A small-molecule ligand and the protein it binds are described below.
Small molecule (SMILES): O=c1[nH]c(=O)c2[nH+]cn([C@@H]3O[C@H](COP(=O)(O)O)[C@@H](O)[C@H]3O)c2[nH]1

Sequence of chain 3.B:
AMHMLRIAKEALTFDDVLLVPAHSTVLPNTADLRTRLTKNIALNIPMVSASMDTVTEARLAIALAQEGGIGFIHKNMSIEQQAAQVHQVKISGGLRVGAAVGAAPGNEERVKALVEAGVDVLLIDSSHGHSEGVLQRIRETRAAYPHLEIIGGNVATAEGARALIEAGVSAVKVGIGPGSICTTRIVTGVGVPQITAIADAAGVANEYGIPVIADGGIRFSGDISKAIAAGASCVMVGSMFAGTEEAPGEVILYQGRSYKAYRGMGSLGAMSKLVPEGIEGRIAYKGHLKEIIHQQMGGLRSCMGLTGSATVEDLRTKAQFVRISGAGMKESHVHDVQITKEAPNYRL

Binding-site contacts:
Ligand atom O2P contacts residue GLY181 of chain 3.B at 3.3 Å.
Ligand atom N3 contacts residue CYS184 of chain 3.B at 3.1 Å.
Ligand atom N7 contacts residue MET267 of chain 3.B at 2.9 Å (h-bond).
Ligand atom N7 contacts residue ILE183 of chain 3.B at 3.5 Å.
Ligand atom O6 contacts residue GLY268 of chain 3.B at 2.7 Å (h-bond).
Ligand atom N1 contacts residue GLU294 of chain 3.B at 2.8 Å (salt-bridge).
Ligand atom N7 contacts residue GLY266 of chain 3.B at 3.6 Å.
Ligand atom O6 contacts residue MET267 of chain 3.B at 3.3 Å (h-bond).
Ligand atom O2P contacts residue SER182 of chain 3.B at 2.9 Å (h-bond).
Ligand atom O3P contacts residue TYR264 of chain 3.B at 2.7 Å (h-bond).
Ligand atom C5 contacts residue NAD1 of chain 3.H at 3.6 Å.
Ligand atom O6 contacts residue GLY266 of chain 3.B at 3.4 Å.
Ligand atom O5' contacts residue GLY181 of chain 3.B at 3.4 Å.
Ligand atom C2 contacts residue CYS184 of chain 3.B at 2.8 Å (hydrophobic).
Ligand atom O5' contacts residue GLY218 of chain 3.B at 3.6 Å.
Ligand atom O2 contacts residue NAD1 of chain 3.H at 3.3 Å.
Ligand atom O3' contacts residue ASP217 of chain 3.B at 2.6 Å (salt-bridge).
Ligand atom O3' contacts residue ALA52 of chain 3.B at 3.3 Å.
Ligand atom O1P contacts residue SER241 of chain 3.B at 3.5 Å (h-bond).
Ligand atom C5 contacts residue ILE183 of chain 3.B at 3.6 Å (hydrophobic).
Ligand atom C2 contacts residue NAD1 of chain 3.H at 3.3 Å.
Ligand atom O3P contacts residue SER182 of chain 3.B at 2.7 Å (h-bond).
Ligand atom O6 contacts residue GLU294 of chain 3.B at 3.5 Å (salt-bridge).
Ligand atom C3' contacts residue ASP217 of chain 3.B at 3.4 Å.
Ligand atom O2P contacts residue GLY219 of chain 3.B at 2.9 Å (h-bond).
Ligand atom O2 contacts residue GLU294 of chain 3.B at 3.6 Å (salt-bridge).
Ligand atom C4' contacts residue ASP217 of chain 3.B at 3.5 Å.
Ligand atom O2 contacts residue THR186 of chain 3.B at 2.6 Å (h-bond).
Ligand atom N3 contacts residue NAD1 of chain 3.H at 3.2 Å.
Ligand atom C2 contacts residue GLU294 of chain 3.B at 3.6 Å.
Ligand atom O2 contacts residue CYS184 of chain 3.B at 2.7 Å (h-bond).
Ligand atom C6 contacts residue GLU294 of chain 3.B at 3.5 Å.
Ligand atom O2' contacts residue ASP217 of chain 3.B at 2.6 Å (salt-bridge).
Ligand atom C4 contacts residue NAD1 of chain 3.H at 3.3 Å.
Ligand atom O1P contacts residue GLY240 of chain 3.B at 2.8 Å (h-bond).
Ligand atom O3P contacts residue SER241 of chain 3.B at 2.9 Å (h-bond).
Ligand atom C2 contacts residue THR186 of chain 3.B at 3.6 Å.
Ligand atom O3' contacts residue MET238 of chain 3.B at 3.6 Å (h-bond).
Ligand atom O6 contacts residue GLY295 of chain 3.B at 3.4 Å.
Ligand atom N1 contacts residue CYS184 of chain 3.B at 3.1 Å.